Sequence of chain 1.A:
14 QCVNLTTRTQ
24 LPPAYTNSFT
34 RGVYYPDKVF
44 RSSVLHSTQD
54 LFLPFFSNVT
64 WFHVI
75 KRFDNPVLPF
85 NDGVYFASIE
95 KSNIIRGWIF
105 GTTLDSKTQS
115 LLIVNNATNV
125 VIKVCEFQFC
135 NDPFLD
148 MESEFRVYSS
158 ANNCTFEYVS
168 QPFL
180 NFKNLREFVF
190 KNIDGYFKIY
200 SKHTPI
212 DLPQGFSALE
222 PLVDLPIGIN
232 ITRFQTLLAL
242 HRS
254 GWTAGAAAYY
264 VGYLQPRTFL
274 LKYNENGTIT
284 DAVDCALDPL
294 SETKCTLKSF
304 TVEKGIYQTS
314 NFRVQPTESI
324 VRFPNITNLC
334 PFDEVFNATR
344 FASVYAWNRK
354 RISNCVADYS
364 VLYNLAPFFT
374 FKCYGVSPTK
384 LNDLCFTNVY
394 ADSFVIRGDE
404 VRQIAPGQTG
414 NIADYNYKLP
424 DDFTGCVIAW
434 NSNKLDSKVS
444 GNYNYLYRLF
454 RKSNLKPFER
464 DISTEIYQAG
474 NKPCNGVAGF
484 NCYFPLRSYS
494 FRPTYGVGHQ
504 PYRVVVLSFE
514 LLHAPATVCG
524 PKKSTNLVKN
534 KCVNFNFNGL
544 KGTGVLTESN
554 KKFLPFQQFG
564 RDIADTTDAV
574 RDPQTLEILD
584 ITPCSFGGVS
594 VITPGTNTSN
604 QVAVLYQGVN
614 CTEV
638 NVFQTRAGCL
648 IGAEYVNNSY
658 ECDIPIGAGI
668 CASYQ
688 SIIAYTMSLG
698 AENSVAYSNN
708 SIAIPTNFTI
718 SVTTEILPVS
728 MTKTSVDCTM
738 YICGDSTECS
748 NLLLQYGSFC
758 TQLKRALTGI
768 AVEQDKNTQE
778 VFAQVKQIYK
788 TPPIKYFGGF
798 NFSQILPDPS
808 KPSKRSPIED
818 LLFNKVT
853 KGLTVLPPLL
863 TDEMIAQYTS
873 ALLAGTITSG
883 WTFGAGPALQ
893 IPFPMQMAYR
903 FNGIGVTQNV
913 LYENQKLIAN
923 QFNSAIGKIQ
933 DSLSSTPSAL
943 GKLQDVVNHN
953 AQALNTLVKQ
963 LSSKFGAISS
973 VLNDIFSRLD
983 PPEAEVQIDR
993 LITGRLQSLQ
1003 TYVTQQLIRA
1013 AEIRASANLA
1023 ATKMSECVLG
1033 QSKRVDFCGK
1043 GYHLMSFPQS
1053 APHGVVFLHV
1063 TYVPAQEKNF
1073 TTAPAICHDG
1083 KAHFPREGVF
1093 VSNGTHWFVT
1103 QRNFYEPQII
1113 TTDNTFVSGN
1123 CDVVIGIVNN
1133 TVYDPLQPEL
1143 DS

Binding-site contacts:
Ligand atom C7 contacts residue ASN231 of chain 1.A at 3.2 Å.
Ligand atom O6 contacts residue THR233 of chain 1.A at 4.3 Å.
Ligand atom C5 contacts residue THR233 of chain 1.A at 4.1 Å.
Ligand atom C8 contacts residue ASN231 of chain 1.A at 4.3 Å.
Ligand atom C1 contacts residue THR106 of chain 1.A at 4.2 Å.
Ligand atom C5 contacts residue ASN231 of chain 1.A at 3.7 Å.
Ligand atom O5 contacts residue ASN231 of chain 1.A at 2.4 Å (h-bond).
Ligand atom O6 contacts residue THR106 of chain 1.A at 4.0 Å.
Ligand atom C4 contacts residue ASN231 of chain 1.A at 4.2 Å.
Ligand atom C1 contacts residue THR233 of chain 1.A at 3.9 Å.
Ligand atom C1 contacts residue ASN231 of chain 1.A at 1.4 Å.
Ligand atom O7 contacts residue ASN231 of chain 1.A at 3.0 Å (h-bond).
Ligand atom O5 contacts residue THR106 of chain 1.A at 3.9 Å.
Ligand atom C2 contacts residue ASN231 of chain 1.A at 2.5 Å.
Ligand atom N2 contacts residue ASN231 of chain 1.A at 3.0 Å (h-bond).
Ligand atom C3 contacts residue ASN231 of chain 1.A at 3.8 Å.
Ligand atom O5 contacts residue THR233 of chain 1.A at 4.0 Å.

This protein binds this small molecule.
Small molecule (SMILES): CC(=O)N[C@@H]1[C@@H](O)[C@H](O)[C@@H](CO)O[C@H]1O